A protein and the small-molecule ligand that binds it are described below.
Small molecule (SMILES): CC(=O)N[C@H]1[C@H](O[C@H]2[C@H](O)[C@@H](NC(C)=O)CO[C@@H]2CO)O[C@H](CO)[C@@H](O[C@@H]2O[C@H](CO[C@H]3O[C@H](CO)[C@@H](O)[C@H](O)[C@@H]3O)[C@@H](O)[C@H](O[C@H]3O[C@H](CO)[C@@H](O)[C@H](O)[C@@H]3O)[C@@H]2O)[C@@H]1O

Sequence of chain 1.A:
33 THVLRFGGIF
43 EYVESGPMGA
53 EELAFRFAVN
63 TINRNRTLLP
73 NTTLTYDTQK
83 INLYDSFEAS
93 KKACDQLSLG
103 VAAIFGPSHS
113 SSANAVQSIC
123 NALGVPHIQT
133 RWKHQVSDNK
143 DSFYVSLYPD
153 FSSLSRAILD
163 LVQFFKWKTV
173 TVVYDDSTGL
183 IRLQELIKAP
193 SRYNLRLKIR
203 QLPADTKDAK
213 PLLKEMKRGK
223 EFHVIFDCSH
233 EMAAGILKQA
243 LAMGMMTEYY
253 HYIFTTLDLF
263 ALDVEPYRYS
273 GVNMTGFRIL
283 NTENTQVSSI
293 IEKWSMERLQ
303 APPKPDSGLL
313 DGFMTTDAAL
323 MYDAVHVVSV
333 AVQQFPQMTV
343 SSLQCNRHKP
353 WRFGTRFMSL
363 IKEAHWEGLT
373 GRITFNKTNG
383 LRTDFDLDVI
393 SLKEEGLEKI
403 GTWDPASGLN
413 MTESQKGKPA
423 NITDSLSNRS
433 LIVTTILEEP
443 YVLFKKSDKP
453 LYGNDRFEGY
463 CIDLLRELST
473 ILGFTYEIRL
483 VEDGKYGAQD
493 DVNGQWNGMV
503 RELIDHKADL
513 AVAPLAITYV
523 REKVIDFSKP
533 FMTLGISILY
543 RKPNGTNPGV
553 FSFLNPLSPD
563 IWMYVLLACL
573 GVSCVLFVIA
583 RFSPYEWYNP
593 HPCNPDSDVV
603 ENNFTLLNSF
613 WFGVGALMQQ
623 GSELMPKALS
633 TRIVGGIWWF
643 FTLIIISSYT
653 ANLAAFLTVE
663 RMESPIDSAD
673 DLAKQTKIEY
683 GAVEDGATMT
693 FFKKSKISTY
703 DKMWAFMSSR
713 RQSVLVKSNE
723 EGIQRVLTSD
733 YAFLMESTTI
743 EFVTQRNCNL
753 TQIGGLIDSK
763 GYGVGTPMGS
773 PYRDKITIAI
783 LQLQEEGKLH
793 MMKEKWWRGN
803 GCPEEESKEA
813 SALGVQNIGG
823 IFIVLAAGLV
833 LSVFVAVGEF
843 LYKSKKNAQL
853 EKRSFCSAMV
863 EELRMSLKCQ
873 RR

Binding-site contacts:
Ligand atom C4 contacts residue ASN378 of chain 1.A at 4.3 Å.
Ligand atom C7 contacts residue ASN378 of chain 1.A at 3.0 Å.
Ligand atom C6 contacts residue PRO407 of chain 1.A at 3.4 Å (hydrophobic).
Ligand atom O5 contacts residue ASN378 of chain 1.A at 2.3 Å (h-bond).
Ligand atom O7 contacts residue ASN378 of chain 1.A at 3.3 Å (h-bond).
Ligand atom C2 contacts residue THR385 of chain 1.A at 4.0 Å.
Ligand atom C3 contacts residue ASN378 of chain 1.A at 3.9 Å.
Ligand atom C2 contacts residue ASN378 of chain 1.A at 2.6 Å.
Ligand atom C3 contacts residue ARG158 of chain 1.A at 3.6 Å.
Ligand atom O5 contacts residue THR385 of chain 1.A at 3.7 Å.
Ligand atom C4 contacts residue ASP162 of chain 1.A at 3.9 Å.
Ligand atom C5 contacts residue ARG194 of chain 1.A at 4.3 Å.
Ligand atom C6 contacts residue ARG158 of chain 1.A at 4.3 Å.
Ligand atom C8 contacts residue ASN378 of chain 1.A at 3.9 Å.
Ligand atom C3 contacts residue ASP162 of chain 1.A at 4.1 Å.
Ligand atom N2 contacts residue ASN378 of chain 1.A at 2.6 Å (h-bond).
Ligand atom C5 contacts residue ASN378 of chain 1.A at 3.6 Å.
Ligand atom C1 contacts residue ASN378 of chain 1.A at 1.4 Å.
Ligand atom C6 contacts residue ARG158 of chain 1.A at 4.1 Å.
Ligand atom C1 contacts residue THR385 of chain 1.A at 3.9 Å.
Ligand atom O5 contacts residue ASN381 of chain 1.A at 4.0 Å.
Ligand atom C8 contacts residue THR385 of chain 1.A at 4.3 Å.
Ligand atom O6 contacts residue TRP405 of chain 1.A at 4.1 Å.
Ligand atom O6 contacts residue ARG158 of chain 1.A at 3.4 Å.
Ligand atom C4 contacts residue ARG158 of chain 1.A at 4.1 Å.
Ligand atom O3 contacts residue ASP162 of chain 1.A at 3.3 Å (salt-bridge).
Ligand atom O3 contacts residue ARG158 of chain 1.A at 2.8 Å (salt-bridge).
Ligand atom O6 contacts residue ARG194 of chain 1.A at 3.7 Å.
Ligand atom O6 contacts residue ARG158 of chain 1.A at 4.4 Å.
Ligand atom O6 contacts residue PRO407 of chain 1.A at 3.3 Å (h-bond).
Ligand atom C1 contacts residue ASN381 of chain 1.A at 4.3 Å.
Ligand atom O4 contacts residue ASP162 of chain 1.A at 2.5 Å (salt-bridge).
Ligand atom O3 contacts residue GLN165 of chain 1.A at 4.0 Å.
Ligand atom C5 contacts residue ARG158 of chain 1.A at 3.9 Å.